Sequence of chain 1.A:
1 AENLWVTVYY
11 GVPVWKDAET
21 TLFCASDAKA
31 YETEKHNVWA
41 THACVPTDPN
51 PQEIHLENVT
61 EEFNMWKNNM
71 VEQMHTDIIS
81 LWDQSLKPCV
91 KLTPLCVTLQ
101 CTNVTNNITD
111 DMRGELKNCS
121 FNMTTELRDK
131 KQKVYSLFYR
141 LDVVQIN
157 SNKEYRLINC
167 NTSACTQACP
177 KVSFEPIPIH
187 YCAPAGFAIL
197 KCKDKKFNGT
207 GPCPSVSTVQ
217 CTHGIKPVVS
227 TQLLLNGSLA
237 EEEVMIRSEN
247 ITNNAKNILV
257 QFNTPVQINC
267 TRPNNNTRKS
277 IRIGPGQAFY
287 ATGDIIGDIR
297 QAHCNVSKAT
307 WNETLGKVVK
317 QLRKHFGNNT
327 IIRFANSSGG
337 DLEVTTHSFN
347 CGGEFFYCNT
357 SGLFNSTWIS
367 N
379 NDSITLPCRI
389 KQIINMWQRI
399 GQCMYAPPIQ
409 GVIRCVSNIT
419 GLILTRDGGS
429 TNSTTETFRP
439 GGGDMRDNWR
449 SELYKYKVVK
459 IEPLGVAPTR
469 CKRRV

The small molecule below binds the protein below.
Small molecule (SMILES): CC(=O)N[C@H]1[C@H](O[C@H]2[C@H](O)[C@@H](NC(C)=O)CO[C@@H]2CO)O[C@H](CO)[C@@H](O[C@@H]2O[C@H](CO)[C@@H](O)[C@H](O)[C@@H]2O)[C@@H]1O

Binding-site contacts:
Ligand atom O7 contacts residue SER357 of chain 1.A at 3.4 Å (h-bond).
Ligand atom C2 contacts residue SER357 of chain 1.A at 4.3 Å.
Ligand atom C7 contacts residue ASN332 of chain 1.A at 3.3 Å.
Ligand atom C4 contacts residue NAG2 of chain 1.HA at 3.8 Å.
Ligand atom N2 contacts residue SER333 of chain 1.A at 3.5 Å (h-bond).
Ligand atom O7 contacts residue ASN355 of chain 1.A at 3.9 Å.
Ligand atom C7 contacts residue SER357 of chain 1.A at 4.3 Å.
Ligand atom O3 contacts residue NAG2 of chain 1.HA at 4.4 Å.
Ligand atom C1 contacts residue SER357 of chain 1.A at 4.3 Å.
Ligand atom C8 contacts residue ASN332 of chain 1.A at 4.4 Å.
Ligand atom C1 contacts residue ASN332 of chain 1.A at 1.4 Å.
Ligand atom C4 contacts residue ASN332 of chain 1.A at 4.2 Å.
Ligand atom O5 contacts residue NAG2 of chain 1.HA at 4.2 Å.
Ligand atom C7 contacts residue NAG1 of chain 1.HA at 4.4 Å.
Ligand atom N2 contacts residue ASN332 of chain 1.A at 2.7 Å (h-bond).
Ligand atom C8 contacts residue THR341 of chain 1.A at 3.9 Å.
Ligand atom O6 contacts residue NAG2 of chain 1.HA at 2.8 Å (h-bond).
Ligand atom O4 contacts residue NAG2 of chain 1.HA at 3.2 Å (h-bond).
Ligand atom C5 contacts residue NAG2 of chain 1.HA at 3.4 Å.
Ligand atom C1 contacts residue NAG2 of chain 1.HA at 4.4 Å.
Ligand atom C1 contacts residue SER333 of chain 1.A at 4.4 Å.
Ligand atom C5 contacts residue NAG1 of chain 1.HA at 4.5 Å.
Ligand atom C3 contacts residue ASN332 of chain 1.A at 3.7 Å.
Ligand atom C5 contacts residue ASN332 of chain 1.A at 3.7 Å.
Ligand atom O6 contacts residue NAG1 of chain 1.NB at 4.3 Å.
Ligand atom C3 contacts residue NAG2 of chain 1.HA at 4.1 Å.
Ligand atom O7 contacts residue ASN332 of chain 1.A at 3.5 Å (h-bond).
Ligand atom C6 contacts residue NAG2 of chain 1.HA at 3.8 Å.
Ligand atom O6 contacts residue NAG1 of chain 1.HA at 4.1 Å.
Ligand atom C7 contacts residue SER333 of chain 1.A at 3.8 Å.
Ligand atom C8 contacts residue SER333 of chain 1.A at 3.4 Å.
Ligand atom O5 contacts residue ASN332 of chain 1.A at 2.4 Å (h-bond).
Ligand atom C6 contacts residue NAG1 of chain 1.NB at 4.5 Å.
Ligand atom C2 contacts residue ASN332 of chain 1.A at 2.3 Å.
Ligand atom O7 contacts residue NAG1 of chain 1.HA at 3.6 Å (h-bond).